Sequence of chain 2.A:
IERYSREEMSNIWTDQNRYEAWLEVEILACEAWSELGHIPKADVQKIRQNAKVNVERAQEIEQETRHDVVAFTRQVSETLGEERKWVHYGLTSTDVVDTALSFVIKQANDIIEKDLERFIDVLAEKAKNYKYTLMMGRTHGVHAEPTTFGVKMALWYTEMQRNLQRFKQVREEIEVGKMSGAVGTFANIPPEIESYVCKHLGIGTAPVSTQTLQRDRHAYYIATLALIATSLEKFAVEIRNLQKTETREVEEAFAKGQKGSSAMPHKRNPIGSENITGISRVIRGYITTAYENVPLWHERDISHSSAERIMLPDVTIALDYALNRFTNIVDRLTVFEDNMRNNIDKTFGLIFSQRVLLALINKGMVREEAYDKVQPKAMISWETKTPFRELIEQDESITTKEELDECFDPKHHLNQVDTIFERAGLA

Sequence of chain 3.A:
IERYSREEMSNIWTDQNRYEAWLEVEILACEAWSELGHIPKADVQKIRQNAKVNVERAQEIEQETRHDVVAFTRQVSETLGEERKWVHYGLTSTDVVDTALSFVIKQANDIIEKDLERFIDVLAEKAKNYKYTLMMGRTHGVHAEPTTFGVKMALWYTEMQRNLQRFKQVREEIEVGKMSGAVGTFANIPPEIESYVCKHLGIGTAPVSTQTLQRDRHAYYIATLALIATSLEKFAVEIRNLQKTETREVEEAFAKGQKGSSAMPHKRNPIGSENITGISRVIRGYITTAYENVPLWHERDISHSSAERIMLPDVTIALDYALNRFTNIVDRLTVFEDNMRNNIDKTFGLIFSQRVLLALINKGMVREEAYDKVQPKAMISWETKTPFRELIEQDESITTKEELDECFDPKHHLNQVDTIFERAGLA

A small-molecule ligand and the protein it binds are described below.
Small molecule (SMILES): O=C([O-])C(=O)[O-]

Binding-site contacts:
Ligand atom O2 contacts residue SER94 of chain 2.A at 3.6 Å (h-bond).
Ligand atom C2 contacts residue SER94 of chain 2.A at 3.3 Å.
Ligand atom O4 contacts residue HIS68 of chain 2.A at 4.2 Å.
Ligand atom O2 contacts residue THR93 of chain 2.A at 4.0 Å.
Ligand atom C1 contacts residue SER94 of chain 2.A at 3.1 Å.
Ligand atom O4 contacts residue LYS268 of chain 3.A at 4.0 Å.
Ligand atom C1 contacts residue LYS268 of chain 3.A at 4.0 Å.
Ligand atom O1 contacts residue SER94 of chain 2.A at 3.3 Å (h-bond).
Ligand atom O3 contacts residue AMP1 of chain 3.C at 3.2 Å.
Ligand atom C2 contacts residue GLN259 of chain 3.A at 3.9 Å.
Ligand atom O1 contacts residue THR93 of chain 2.A at 4.1 Å.
Ligand atom O1 contacts residue AMP1 of chain 3.C at 3.7 Å.
Ligand atom O3 contacts residue HIS68 of chain 2.A at 3.7 Å.
Ligand atom O3 contacts residue GLN259 of chain 3.A at 4.2 Å.
Ligand atom C2 contacts residue LYS268 of chain 3.A at 4.0 Å.
Ligand atom C1 contacts residue AMP1 of chain 3.C at 4.0 Å.
Ligand atom C1 contacts residue HIS68 of chain 2.A at 4.3 Å.
Ligand atom O3 contacts residue LYS268 of chain 3.A at 4.1 Å.
Ligand atom O4 contacts residue SER94 of chain 2.A at 3.8 Å.
Ligand atom O3 contacts residue SER94 of chain 2.A at 3.5 Å (h-bond).
Ligand atom O4 contacts residue GLN259 of chain 3.A at 3.0 Å (h-bond).